Sequence of chain 1.A:
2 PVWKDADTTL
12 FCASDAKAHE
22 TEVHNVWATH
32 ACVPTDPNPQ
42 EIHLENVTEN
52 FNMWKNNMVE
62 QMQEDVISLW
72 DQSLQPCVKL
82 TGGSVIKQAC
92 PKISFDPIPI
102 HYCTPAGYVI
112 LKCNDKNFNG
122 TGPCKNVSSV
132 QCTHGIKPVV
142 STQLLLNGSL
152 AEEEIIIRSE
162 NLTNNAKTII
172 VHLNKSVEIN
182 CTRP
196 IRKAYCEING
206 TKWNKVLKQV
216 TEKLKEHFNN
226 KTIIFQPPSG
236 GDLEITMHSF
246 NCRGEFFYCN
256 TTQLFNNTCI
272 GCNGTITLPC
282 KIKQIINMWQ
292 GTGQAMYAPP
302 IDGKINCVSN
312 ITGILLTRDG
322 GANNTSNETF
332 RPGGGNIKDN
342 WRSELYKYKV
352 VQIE

This protein binds this small molecule.
Small molecule (SMILES): CC(=O)N[C@@H]1[C@@H](O)[C@H](O)[C@@H](CO)O[C@H]1O

Binding-site contacts:
Ligand atom C7 contacts residue ASN204 of chain 1.A at 3.7 Å.
Ligand atom O7 contacts residue ASN204 of chain 1.A at 4.0 Å.
Ligand atom C5 contacts residue LYS207 of chain 1.A at 4.1 Å.
Ligand atom C6 contacts residue THR206 of chain 1.A at 4.5 Å.
Ligand atom O6 contacts residue LYS207 of chain 1.A at 2.5 Å (salt-bridge).
Ligand atom O5 contacts residue ASN204 of chain 1.A at 2.4 Å (h-bond).
Ligand atom C1 contacts residue THR206 of chain 1.A at 4.0 Å.
Ligand atom C3 contacts residue ASN204 of chain 1.A at 3.8 Å.
Ligand atom C4 contacts residue ASN204 of chain 1.A at 4.2 Å.
Ligand atom C2 contacts residue ASN204 of chain 1.A at 2.5 Å.
Ligand atom O5 contacts residue LYS207 of chain 1.A at 3.6 Å.
Ligand atom C1 contacts residue ASN204 of chain 1.A at 1.4 Å.
Ligand atom C6 contacts residue LYS207 of chain 1.A at 3.0 Å.
Ligand atom O5 contacts residue THR206 of chain 1.A at 4.1 Å.
Ligand atom C5 contacts residue ASN204 of chain 1.A at 3.7 Å.
Ligand atom C5 contacts residue THR206 of chain 1.A at 4.1 Å.
Ligand atom N2 contacts residue ASN204 of chain 1.A at 2.9 Å (h-bond).